Binding-site contacts:
Ligand atom C12 contacts residue LEU63 of chain 1.B at 4.1 Å (hydrophobic).
Ligand atom C2 contacts residue LEU66 of chain 1.B at 4.0 Å (hydrophobic).
Ligand atom C11 contacts residue LEU63 of chain 1.B at 4.0 Å (hydrophobic).
Ligand atom C2 contacts residue ALA67 of chain 1.B at 4.0 Å (hydrophobic).
Ligand atom C3 contacts residue GLU70 of chain 1.B at 3.1 Å.
Ligand atom C2 contacts residue GLU70 of chain 1.B at 3.1 Å.
Ligand atom C2 contacts residue LEU63 of chain 1.B at 4.1 Å (hydrophobic).
Ligand atom C16 contacts residue GLY238 of chain 1.B at 3.8 Å.
Ligand atom C15 contacts residue GLY238 of chain 1.B at 4.1 Å.
Ligand atom C10 contacts residue PHE121 of chain 1.B at 3.9 Å (hydrophobic).
Ligand atom O17 contacts residue MET60 of chain 1.B at 3.6 Å.
Ligand atom O17 contacts residue HIS241 of chain 1.B at 2.9 Å (h-bond).
Ligand atom O17 contacts residue LEU242 of chain 1.B at 3.5 Å (h-bond).
Ligand atom C6 contacts residue MET105 of chain 1.B at 3.6 Å (hydrophobic).
Ligand atom C3 contacts residue ARG111 of chain 1.B at 4.0 Å.
Ligand atom O3 contacts residue GLU70 of chain 1.B at 2.4 Å (salt-bridge).
Ligand atom O3 contacts residue ARG111 of chain 1.B at 3.0 Å (salt-bridge).
Ligand atom C1 contacts residue LEU63 of chain 1.B at 3.5 Å (hydrophobic).
Ligand atom C8 contacts residue LEU101 of chain 1.B at 4.2 Å (hydrophobic).
Ligand atom C18 contacts residue LEU242 of chain 1.B at 4.0 Å (hydrophobic).
Ligand atom O17 contacts residue GLY238 of chain 1.B at 4.1 Å.
Ligand atom C1 contacts residue PHE121 of chain 1.B at 4.1 Å (hydrophobic).
Ligand atom C2 contacts residue PHE121 of chain 1.B at 4.1 Å (hydrophobic).
Ligand atom C3 contacts residue LEU104 of chain 1.B at 4.1 Å (hydrophobic).
Ligand atom C17 contacts residue HIS241 of chain 1.B at 3.5 Å.
Ligand atom C7 contacts residue PHE121 of chain 1.B at 4.3 Å (hydrophobic).
Ligand atom C16 contacts residue ILE141 of chain 1.B at 4.0 Å (hydrophobic).
Ligand atom C1 contacts residue ALA67 of chain 1.B at 4.0 Å (hydrophobic).
Ligand atom C9 contacts residue PHE121 of chain 1.B at 4.2 Å (hydrophobic).
Ligand atom C4 contacts residue LEU104 of chain 1.B at 3.7 Å (hydrophobic).
Ligand atom C15 contacts residue MET105 of chain 1.B at 4.0 Å (hydrophobic).
Ligand atom C17 contacts residue MET138 of chain 1.B at 4.2 Å (hydrophobic).
Ligand atom C6 contacts residue LEU101 of chain 1.B at 4.3 Å (hydrophobic).
Ligand atom C4 contacts residue LEU108 of chain 1.B at 4.1 Å (hydrophobic).
Ligand atom C5 contacts residue PHE121 of chain 1.B at 4.0 Å (hydrophobic).
Ligand atom C18 contacts residue GLY238 of chain 1.B at 4.1 Å.
Ligand atom C16 contacts residue HIS241 of chain 1.B at 3.6 Å.
Ligand atom C7 contacts residue MET105 of chain 1.B at 4.0 Å (hydrophobic).
Ligand atom O3 contacts residue LEU104 of chain 1.B at 4.0 Å.
Ligand atom C6 contacts residue LEU108 of chain 1.B at 4.0 Å (hydrophobic).

Sequence of chain 1.B:
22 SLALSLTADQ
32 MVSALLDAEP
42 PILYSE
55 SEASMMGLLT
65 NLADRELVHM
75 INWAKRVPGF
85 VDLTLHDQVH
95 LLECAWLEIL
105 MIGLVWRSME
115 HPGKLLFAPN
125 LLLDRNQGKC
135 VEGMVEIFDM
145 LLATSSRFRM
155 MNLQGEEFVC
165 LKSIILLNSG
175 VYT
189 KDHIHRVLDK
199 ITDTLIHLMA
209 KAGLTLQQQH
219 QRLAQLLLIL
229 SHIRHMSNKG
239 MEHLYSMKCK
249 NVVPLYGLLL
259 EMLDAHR

The protein below binds the small molecule below.
Small molecule (SMILES): C[C@]12CC[C@@H]3c4ccc(O)cc4CC[C@H]3[C@@H]1CC[C@@H]2O